The protein below binds the small molecule below.
Small molecule (SMILES): CCCCCCCNC(=O)CCNC(=O)[C@H](O)C(C)(C)COP(=O)(O)O

Sequence of chain 1.B:
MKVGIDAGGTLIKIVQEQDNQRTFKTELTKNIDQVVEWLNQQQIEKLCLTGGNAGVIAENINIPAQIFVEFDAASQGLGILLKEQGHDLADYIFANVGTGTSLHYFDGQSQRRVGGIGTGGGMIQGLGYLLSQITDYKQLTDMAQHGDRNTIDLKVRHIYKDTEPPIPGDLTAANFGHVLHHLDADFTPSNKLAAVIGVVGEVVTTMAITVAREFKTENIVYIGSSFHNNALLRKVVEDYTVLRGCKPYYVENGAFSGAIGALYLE

Binding-site contacts:
Ligand atom NAQ contacts residue GLY116 of chain 1.D at 3.7 Å.
Ligand atom CAO contacts residue ILE167 of chain 1.B at 3.9 Å (hydrophobic).
Ligand atom OAD contacts residue GLY116 of chain 1.D at 4.0 Å.
Ligand atom CAN contacts residue ILE117 of chain 1.D at 3.4 Å (hydrophobic).
Ligand atom OAE contacts residue ARG113 of chain 1.D at 2.7 Å (salt-bridge).
Ligand atom CAA contacts residue THR172 of chain 1.B at 3.7 Å.
Ligand atom CAY contacts residue GLU202 of chain 1.B at 3.7 Å.
Ligand atom CAB contacts residue GLU70 of chain 1.D at 3.8 Å.
Ligand atom OAD contacts residue ARG113 of chain 1.D at 3.7 Å.
Ligand atom NAQ contacts residue ILE117 of chain 1.D at 3.8 Å.
Ligand atom CAZ contacts residue TYR240 of chain 1.B at 3.6 Å (hydrophobic).
Ligand atom NAR contacts residue ALA173 of chain 1.B at 3.7 Å.
Ligand atom OAG contacts residue ALA173 of chain 1.B at 3.7 Å.
Ligand atom CAN contacts residue GLY116 of chain 1.D at 3.8 Å.
Ligand atom CAC contacts residue ALA173 of chain 1.B at 4.0 Å (hydrophobic).
Ligand atom CAU contacts residue THR101 of chain 1.D at 3.7 Å.
Ligand atom NAR contacts residue THR101 of chain 1.D at 3.4 Å (h-bond).
Ligand atom CAM contacts residue THR206 of chain 1.B at 3.8 Å.
Ligand atom OAG contacts residue GLY100 of chain 1.D at 3.3 Å.
Ligand atom CAB contacts residue PHE71 of chain 1.D at 3.6 Å (hydrophobic).
Ligand atom CAC contacts residue VAL156 of chain 1.B at 3.8 Å (hydrophobic).
Ligand atom NAQ contacts residue THR172 of chain 1.B at 3.3 Å (h-bond).
Ligand atom NAR contacts residue ILE117 of chain 1.D at 3.7 Å.
Ligand atom CAU contacts residue ARG113 of chain 1.D at 3.7 Å.
Ligand atom CAO contacts residue ARG113 of chain 1.D at 3.8 Å.
Ligand atom CAJ contacts residue TYR240 of chain 1.B at 3.5 Å (hydrophobic).
Ligand atom CAT contacts residue GLY116 of chain 1.D at 3.8 Å.
Ligand atom CAT contacts residue THR172 of chain 1.B at 3.8 Å.
Ligand atom CAA contacts residue GLU202 of chain 1.B at 3.8 Å.
Ligand atom CAJ contacts residue LEU171 of chain 1.B at 3.9 Å (hydrophobic).
Ligand atom CAN contacts residue ARG113 of chain 1.D at 3.4 Å.
Ligand atom CAN contacts residue THR101 of chain 1.D at 3.4 Å.
Ligand atom OAE contacts residue THR101 of chain 1.D at 3.8 Å.
Ligand atom OAE contacts residue SER102 of chain 1.D at 3.6 Å.
Ligand atom CAM contacts residue TYR240 of chain 1.B at 3.8 Å (hydrophobic).
Ligand atom CAP contacts residue ILE159 of chain 1.B at 3.9 Å (hydrophobic).
Ligand atom CAL contacts residue THR206 of chain 1.B at 3.8 Å.
Ligand atom CAM contacts residue GLY116 of chain 1.D at 3.4 Å.
Ligand atom CAO contacts residue THR172 of chain 1.B at 3.4 Å.
Ligand atom CAK contacts residue THR172 of chain 1.B at 3.8 Å.

Sequence of chain 1.D:
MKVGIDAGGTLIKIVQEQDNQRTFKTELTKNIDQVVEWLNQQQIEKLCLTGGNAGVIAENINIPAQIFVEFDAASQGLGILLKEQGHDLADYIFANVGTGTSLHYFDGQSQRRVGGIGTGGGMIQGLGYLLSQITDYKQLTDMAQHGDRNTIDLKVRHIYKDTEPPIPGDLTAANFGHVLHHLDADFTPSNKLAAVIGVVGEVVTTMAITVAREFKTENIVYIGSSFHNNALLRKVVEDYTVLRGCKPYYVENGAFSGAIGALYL